Binding-site contacts:
Ligand atom C1 contacts residue SER216 of chain 1.D at 3.4 Å.
Ligand atom O5 contacts residue ASN109 of chain 1.D at 2.3 Å (h-bond).
Ligand atom C7 contacts residue TYR217 of chain 1.D at 4.3 Å (hydrophobic).
Ligand atom C2 contacts residue ASN109 of chain 1.D at 2.5 Å.
Ligand atom C4 contacts residue SER216 of chain 1.D at 4.3 Å.
Ligand atom C8 contacts residue TYR217 of chain 1.D at 3.6 Å (hydrophobic).
Ligand atom C7 contacts residue SER216 of chain 1.D at 4.0 Å.
Ligand atom O3 contacts residue ASN109 of chain 1.D at 3.6 Å (h-bond).
Ligand atom C5 contacts residue ASN109 of chain 1.D at 3.6 Å.
Ligand atom O7 contacts residue ASN109 of chain 1.D at 4.5 Å.
Ligand atom C8 contacts residue SER216 of chain 1.D at 3.3 Å.
Ligand atom C5 contacts residue SER216 of chain 1.D at 3.3 Å.
Ligand atom C4 contacts residue ASN109 of chain 1.D at 4.2 Å.
Ligand atom C3 contacts residue ASN109 of chain 1.D at 3.5 Å.
Ligand atom C2 contacts residue SER216 of chain 1.D at 4.3 Å.
Ligand atom O4 contacts residue SER216 of chain 1.D at 3.3 Å.
Ligand atom C7 contacts residue ASN109 of chain 1.D at 4.0 Å.
Ligand atom N2 contacts residue SER216 of chain 1.D at 3.7 Å.
Ligand atom C6 contacts residue SER216 of chain 1.D at 4.1 Å.
Ligand atom O5 contacts residue SER216 of chain 1.D at 3.5 Å (h-bond).
Ligand atom C1 contacts residue ASN109 of chain 1.D at 1.4 Å.
Ligand atom N2 contacts residue ASN109 of chain 1.D at 3.4 Å (h-bond).

Sequence of chain 1.D:
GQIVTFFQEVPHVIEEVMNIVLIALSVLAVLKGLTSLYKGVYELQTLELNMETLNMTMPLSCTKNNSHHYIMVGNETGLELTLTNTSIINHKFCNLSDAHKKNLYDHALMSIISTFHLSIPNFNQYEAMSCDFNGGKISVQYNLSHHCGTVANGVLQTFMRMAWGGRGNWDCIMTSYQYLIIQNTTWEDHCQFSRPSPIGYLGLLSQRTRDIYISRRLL

This protein binds this small molecule.
Small molecule (SMILES): CC(=O)N[C@@H]1[C@@H](O)[C@H](O)[C@@H](CO)O[C@H]1O